The small molecule below binds the protein below.
Small molecule (SMILES): CC[C@H](C)[C@H](N)C(=O)O

Binding-site contacts:
Ligand atom CA contacts residue ASP182 of chain 2.A at 3.3 Å.
Ligand atom CG1 contacts residue LYS142 of chain 2.A at 3.7 Å.
Ligand atom O contacts residue ASN129 of chain 2.A at 3.5 Å (h-bond).
Ligand atom CG1 contacts residue ILE124 of chain 2.A at 4.4 Å (hydrophobic).
Ligand atom CG1 contacts residue GLY126 of chain 2.A at 3.8 Å.
Ligand atom N contacts residue ASP182 of chain 2.A at 2.6 Å (salt-bridge).
Ligand atom CB contacts residue ASP177 of chain 2.A at 4.1 Å.
Ligand atom CD1 contacts residue SER178 of chain 2.A at 4.1 Å.
Ligand atom CA contacts residue VAL1 of chain 2.D at 2.5 Å (hydrophobic).
Ligand atom CD1 contacts residue GLY126 of chain 2.A at 4.4 Å.
Ligand atom CA contacts residue ASP177 of chain 2.A at 3.3 Å.
Ligand atom CB contacts residue ASP182 of chain 2.A at 4.1 Å.
Ligand atom CG2 contacts residue ASP177 of chain 2.A at 3.8 Å.
Ligand atom N contacts residue CYS179 of chain 2.A at 4.2 Å.
Ligand atom CG2 contacts residue LYS142 of chain 2.A at 4.1 Å.
Ligand atom C contacts residue ASN129 of chain 2.A at 3.5 Å.
Ligand atom CG2 contacts residue CYS143 of chain 2.A at 3.9 Å (hydrophobic).
Ligand atom CG1 contacts residue ASP182 of chain 2.A at 3.7 Å.
Ligand atom CD1 contacts residue ILE124 of chain 2.A at 3.7 Å (hydrophobic).
Ligand atom N contacts residue ASN129 of chain 2.A at 3.0 Å (h-bond).
Ligand atom CB contacts residue LYS142 of chain 2.A at 3.7 Å.
Ligand atom O contacts residue VAL1 of chain 2.D at 2.3 Å (h-bond).
Ligand atom CD1 contacts residue LEU144 of chain 2.A at 4.4 Å (hydrophobic).
Ligand atom C contacts residue THR130 of chain 2.A at 4.0 Å.
Ligand atom CB contacts residue VAL1 of chain 2.D at 3.5 Å (hydrophobic).
Ligand atom N contacts residue ASP177 of chain 2.A at 4.4 Å.
Ligand atom CG2 contacts residue VAL1 of chain 2.D at 3.5 Å (hydrophobic).
Ligand atom CA contacts residue SER178 of chain 2.A at 4.3 Å.
Ligand atom N contacts residue VAL1 of chain 2.D at 3.4 Å (h-bond).
Ligand atom C contacts residue VAL1 of chain 2.D at 1.4 Å (hydrophobic).
Ligand atom O contacts residue THR130 of chain 2.A at 3.2 Å.
Ligand atom CG1 contacts residue SER125 of chain 2.A at 4.1 Å.
Ligand atom CD1 contacts residue ASP177 of chain 2.A at 4.1 Å.
Ligand atom N contacts residue GLY128 of chain 2.A at 3.5 Å (h-bond).
Ligand atom CD1 contacts residue SER125 of chain 2.A at 4.2 Å.
Ligand atom C contacts residue ASP177 of chain 2.A at 3.5 Å.
Ligand atom CD1 contacts residue ASP182 of chain 2.A at 3.8 Å.
Ligand atom CA contacts residue ASN129 of chain 2.A at 3.8 Å.
Ligand atom CG2 contacts residue GLY10 of chain 2.A at 3.6 Å.
Ligand atom CG2 contacts residue LEU144 of chain 2.A at 3.5 Å (hydrophobic).

Sequence of chain 2.A:
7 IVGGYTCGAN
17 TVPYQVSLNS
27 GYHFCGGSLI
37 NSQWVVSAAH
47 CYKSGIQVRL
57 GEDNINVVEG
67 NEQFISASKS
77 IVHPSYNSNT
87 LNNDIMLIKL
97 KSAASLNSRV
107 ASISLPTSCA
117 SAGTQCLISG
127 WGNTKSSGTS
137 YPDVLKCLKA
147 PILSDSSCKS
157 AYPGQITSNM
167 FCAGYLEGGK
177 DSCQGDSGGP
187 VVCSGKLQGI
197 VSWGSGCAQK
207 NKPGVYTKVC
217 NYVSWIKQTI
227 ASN